A protein and the small-molecule ligand that binds it are described below.
Small molecule (SMILES): Nc1ncnc2c1ncn2[C@@H]1O[C@H](CO[P](=O)(O)O[P](=O)(O)CP(=O)(O)O)[C@@H](O)[C@H]1O

Binding-site contacts:
Ligand atom O3G contacts residue GLU331 of chain 1.F at 2.2 Å (salt-bridge).
Ligand atom O2' contacts residue LYS198 of chain 1.F at 3.5 Å.
Ligand atom O2A contacts residue LYS150 of chain 1.F at 3.2 Å (salt-bridge).
Ligand atom N7 contacts residue GLN183 of chain 1.F at 3.4 Å (h-bond).
Ligand atom O2' contacts residue MET320 of chain 1.F at 3.8 Å.
Ligand atom C5' contacts residue ASN242 of chain 1.F at 3.7 Å.
Ligand atom N1 contacts residue TYR185 of chain 1.F at 3.7 Å.
Ligand atom O1B contacts residue LYS74 of chain 1.F at 3.6 Å (salt-bridge).
Ligand atom O2B contacts residue MG1 of chain 1.V at 3.7 Å.
Ligand atom O1B contacts residue GLU331 of chain 1.F at 2.6 Å (salt-bridge).
Ligand atom PG contacts residue GLU331 of chain 1.F at 3.5 Å.
Ligand atom O1G contacts residue ARG222 of chain 1.F at 3.4 Å (salt-bridge).
Ligand atom O2A contacts residue LYS74 of chain 1.F at 3.5 Å.
Ligand atom N6 contacts residue GLN183 of chain 1.F at 2.9 Å (h-bond).
Ligand atom O1A contacts residue GLU331 of chain 1.F at 3.5 Å.
Ligand atom C6 contacts residue LYS184 of chain 1.F at 3.6 Å.
Ligand atom N1 contacts residue LEU186 of chain 1.F at 3.0 Å (h-bond).
Ligand atom O2G contacts residue GLU331 of chain 1.F at 3.7 Å.
Ligand atom C8 contacts residue LYS150 of chain 1.F at 3.1 Å.
Ligand atom O2G contacts residue ARG222 of chain 1.F at 3.5 Å (salt-bridge).
Ligand atom O1B contacts residue MG1 of chain 1.V at 2.2 Å.
Ligand atom N7 contacts residue LYS150 of chain 1.F at 2.6 Å (salt-bridge).
Ligand atom O3G contacts residue ASN333 of chain 1.F at 2.9 Å (h-bond).
Ligand atom C3' contacts residue THR241 of chain 1.F at 3.4 Å.
Ligand atom N3 contacts residue LYS198 of chain 1.F at 2.7 Å (salt-bridge).
Ligand atom C2 contacts residue LYS198 of chain 1.F at 3.1 Å.
Ligand atom C6 contacts residue GLN183 of chain 1.F at 3.7 Å.
Ligand atom O2' contacts residue HIS239 of chain 1.F at 3.2 Å (h-bond).
Ligand atom N7 contacts residue ILE148 of chain 1.F at 3.7 Å.
Ligand atom N6 contacts residue ILE148 of chain 1.F at 3.7 Å.
Ligand atom O2G contacts residue ASP318 of chain 1.F at 2.4 Å (salt-bridge).
Ligand atom C2 contacts residue LEU186 of chain 1.F at 3.6 Å (hydrophobic).
Ligand atom N6 contacts residue LYS184 of chain 1.F at 2.6 Å (salt-bridge).
Ligand atom C3B contacts residue ASN242 of chain 1.F at 2.9 Å.
Ligand atom C8 contacts residue ILE148 of chain 1.F at 3.7 Å (hydrophobic).
Ligand atom PG contacts residue ASP318 of chain 1.F at 3.7 Å.
Ligand atom O3' contacts residue THR241 of chain 1.F at 1.9 Å (h-bond).
Ligand atom O3G contacts residue MG1 of chain 1.V at 2.5 Å.
Ligand atom PB contacts residue MG1 of chain 1.V at 3.5 Å.
Ligand atom O2' contacts residue THR241 of chain 1.F at 3.5 Å (h-bond).

Sequence of chain 1.F:
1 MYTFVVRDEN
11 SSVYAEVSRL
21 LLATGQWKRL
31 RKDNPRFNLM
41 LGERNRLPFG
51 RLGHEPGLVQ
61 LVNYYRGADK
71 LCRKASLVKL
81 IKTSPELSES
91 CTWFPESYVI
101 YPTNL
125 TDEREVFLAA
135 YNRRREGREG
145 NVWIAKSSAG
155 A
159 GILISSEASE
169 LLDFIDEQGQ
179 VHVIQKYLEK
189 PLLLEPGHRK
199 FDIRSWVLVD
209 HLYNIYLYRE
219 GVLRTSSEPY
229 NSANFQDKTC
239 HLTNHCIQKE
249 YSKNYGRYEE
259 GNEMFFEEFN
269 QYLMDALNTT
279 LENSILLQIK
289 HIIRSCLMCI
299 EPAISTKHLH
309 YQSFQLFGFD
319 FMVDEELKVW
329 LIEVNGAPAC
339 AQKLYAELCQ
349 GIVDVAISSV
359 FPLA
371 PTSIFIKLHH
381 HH